A small-molecule ligand and the protein it binds are described below.
Small molecule (SMILES): CC(=O)N[C@@H]1[C@@H](O)[C@H](O)[C@@H](CO)O[C@H]1O

Sequence of chain 1.C:
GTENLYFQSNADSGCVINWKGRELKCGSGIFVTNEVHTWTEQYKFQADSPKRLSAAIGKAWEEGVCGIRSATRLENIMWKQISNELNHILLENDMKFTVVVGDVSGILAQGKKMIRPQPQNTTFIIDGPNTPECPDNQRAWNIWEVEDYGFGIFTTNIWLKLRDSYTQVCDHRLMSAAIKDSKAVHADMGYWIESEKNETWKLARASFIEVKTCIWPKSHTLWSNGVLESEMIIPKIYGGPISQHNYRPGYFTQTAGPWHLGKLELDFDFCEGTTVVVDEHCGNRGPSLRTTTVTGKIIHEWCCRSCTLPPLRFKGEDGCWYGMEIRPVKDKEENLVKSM

Binding-site contacts:
Ligand atom C2 contacts residue TRP74 of chain 1.C at 3.7 Å (hydrophobic).
Ligand atom O4 contacts residue TRP74 of chain 1.C at 3.9 Å.
Ligand atom C4 contacts residue ASN154 of chain 1.C at 4.2 Å.
Ligand atom C7 contacts residue ASN154 of chain 1.C at 3.3 Å.
Ligand atom C1 contacts residue ASN154 of chain 1.C at 1.5 Å.
Ligand atom O6 contacts residue TRP74 of chain 1.C at 3.5 Å (h-bond).
Ligand atom O7 contacts residue ASN154 of chain 1.C at 3.0 Å (h-bond).
Ligand atom O5 contacts residue ASN154 of chain 1.C at 2.3 Å (h-bond).
Ligand atom C6 contacts residue ASN154 of chain 1.C at 4.0 Å.
Ligand atom C2 contacts residue ASN154 of chain 1.C at 2.6 Å.
Ligand atom O5 contacts residue TRP74 of chain 1.C at 3.6 Å.
Ligand atom C5 contacts residue TRP74 of chain 1.C at 4.0 Å (hydrophobic).
Ligand atom C4 contacts residue TRP74 of chain 1.C at 4.0 Å (hydrophobic).
Ligand atom C6 contacts residue GLY77 of chain 1.C at 4.4 Å.
Ligand atom C1 contacts residue TRP74 of chain 1.C at 4.0 Å (hydrophobic).
Ligand atom O6 contacts residue ASN154 of chain 1.C at 3.1 Å (h-bond).
Ligand atom C4 contacts residue GLU75 of chain 1.C at 4.4 Å.
Ligand atom C6 contacts residue GLU75 of chain 1.C at 4.5 Å.
Ligand atom C5 contacts residue ASN154 of chain 1.C at 3.6 Å.
Ligand atom N2 contacts residue ASN154 of chain 1.C at 3.1 Å (h-bond).
Ligand atom C3 contacts residue ASN154 of chain 1.C at 3.9 Å.
Ligand atom O3 contacts residue TRP74 of chain 1.C at 4.0 Å.
Ligand atom C6 contacts residue TRP74 of chain 1.C at 2.8 Å (hydrophobic).
Ligand atom O4 contacts residue GLU75 of chain 1.C at 3.4 Å (salt-bridge).
Ligand atom O7 contacts residue TRP74 of chain 1.C at 4.5 Å.
Ligand atom C3 contacts residue TRP74 of chain 1.C at 4.1 Å (hydrophobic).